The small molecule below binds the protein below.
Small molecule (SMILES): CC(=O)N[C@@H]1[C@@H](O)[C@H](O)[C@@H](CO)O[C@H]1O

Binding-site contacts:
Ligand atom C2 contacts residue SER272 of chain 1.A at 3.9 Å.
Ligand atom C5 contacts residue ASN116 of chain 1.A at 3.6 Å.
Ligand atom O4 contacts residue ARG269 of chain 1.A at 3.1 Å (salt-bridge).
Ligand atom C8 contacts residue LEU115 of chain 1.A at 4.3 Å (hydrophobic).
Ligand atom C8 contacts residue ASN202 of chain 1.A at 3.6 Å.
Ligand atom O6 contacts residue ARG106 of chain 1.A at 4.2 Å.
Ligand atom N2 contacts residue ASN116 of chain 1.A at 3.0 Å (h-bond).
Ligand atom O3 contacts residue ARG269 of chain 1.A at 2.8 Å (salt-bridge).
Ligand atom O6 contacts residue PRO66 of chain 1.A at 4.2 Å.
Ligand atom O3 contacts residue PRO66 of chain 1.A at 4.3 Å.
Ligand atom O7 contacts residue VAL108 of chain 1.A at 3.5 Å.
Ligand atom C3 contacts residue ASN116 of chain 1.A at 3.7 Å.
Ligand atom C7 contacts residue ASN116 of chain 1.A at 3.5 Å.
Ligand atom C4 contacts residue ASN116 of chain 1.A at 4.0 Å.
Ligand atom C2 contacts residue SER271 of chain 1.A at 4.3 Å.
Ligand atom O7 contacts residue ASN116 of chain 1.A at 3.4 Å (h-bond).
Ligand atom C6 contacts residue GLU65 of chain 1.A at 3.6 Å.
Ligand atom O5 contacts residue NAG1 of chain 1.S at 4.1 Å.
Ligand atom N2 contacts residue ARG269 of chain 1.A at 4.2 Å.
Ligand atom O4 contacts residue GLU65 of chain 1.A at 3.2 Å (salt-bridge).
Ligand atom C6 contacts residue NAG1 of chain 1.S at 3.9 Å.
Ligand atom C2 contacts residue ASN116 of chain 1.A at 2.4 Å.
Ligand atom N2 contacts residue SER271 of chain 1.A at 3.9 Å.
Ligand atom C4 contacts residue GLU65 of chain 1.A at 3.8 Å.
Ligand atom C5 contacts residue NAG1 of chain 1.S at 3.6 Å.
Ligand atom C1 contacts residue SER272 of chain 1.A at 3.5 Å.
Ligand atom C5 contacts residue ARG269 of chain 1.A at 3.4 Å.
Ligand atom C8 contacts residue SER272 of chain 1.A at 3.6 Å.
Ligand atom O6 contacts residue GLU65 of chain 1.A at 3.6 Å (salt-bridge).
Ligand atom C1 contacts residue ASN116 of chain 1.A at 1.4 Å.
Ligand atom C6 contacts residue ARG269 of chain 1.A at 3.6 Å.
Ligand atom C7 contacts residue SER272 of chain 1.A at 3.9 Å.
Ligand atom C8 contacts residue PHE201 of chain 1.A at 4.1 Å (hydrophobic).
Ligand atom C3 contacts residue ARG269 of chain 1.A at 3.3 Å.
Ligand atom C4 contacts residue ARG269 of chain 1.A at 3.8 Å.
Ligand atom O5 contacts residue ASN116 of chain 1.A at 2.3 Å (h-bond).
Ligand atom N2 contacts residue SER272 of chain 1.A at 3.2 Å.
Ligand atom O3 contacts residue ILE268 of chain 1.A at 4.0 Å.
Ligand atom C3 contacts residue SER271 of chain 1.A at 3.9 Å.
Ligand atom C4 contacts residue PRO66 of chain 1.A at 4.0 Å (hydrophobic).

Sequence of chain 1.A:
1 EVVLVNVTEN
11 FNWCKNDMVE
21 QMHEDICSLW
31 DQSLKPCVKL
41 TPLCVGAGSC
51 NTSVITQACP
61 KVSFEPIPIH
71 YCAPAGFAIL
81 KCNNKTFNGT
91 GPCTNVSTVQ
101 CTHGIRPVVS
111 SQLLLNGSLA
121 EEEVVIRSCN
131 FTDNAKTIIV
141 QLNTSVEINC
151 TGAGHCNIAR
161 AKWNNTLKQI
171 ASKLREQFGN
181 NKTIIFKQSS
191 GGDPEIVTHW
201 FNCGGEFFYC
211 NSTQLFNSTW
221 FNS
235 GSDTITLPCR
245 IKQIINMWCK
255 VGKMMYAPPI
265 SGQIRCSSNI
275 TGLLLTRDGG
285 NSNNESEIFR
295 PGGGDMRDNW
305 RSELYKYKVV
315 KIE